Sequence of chain 1.C:
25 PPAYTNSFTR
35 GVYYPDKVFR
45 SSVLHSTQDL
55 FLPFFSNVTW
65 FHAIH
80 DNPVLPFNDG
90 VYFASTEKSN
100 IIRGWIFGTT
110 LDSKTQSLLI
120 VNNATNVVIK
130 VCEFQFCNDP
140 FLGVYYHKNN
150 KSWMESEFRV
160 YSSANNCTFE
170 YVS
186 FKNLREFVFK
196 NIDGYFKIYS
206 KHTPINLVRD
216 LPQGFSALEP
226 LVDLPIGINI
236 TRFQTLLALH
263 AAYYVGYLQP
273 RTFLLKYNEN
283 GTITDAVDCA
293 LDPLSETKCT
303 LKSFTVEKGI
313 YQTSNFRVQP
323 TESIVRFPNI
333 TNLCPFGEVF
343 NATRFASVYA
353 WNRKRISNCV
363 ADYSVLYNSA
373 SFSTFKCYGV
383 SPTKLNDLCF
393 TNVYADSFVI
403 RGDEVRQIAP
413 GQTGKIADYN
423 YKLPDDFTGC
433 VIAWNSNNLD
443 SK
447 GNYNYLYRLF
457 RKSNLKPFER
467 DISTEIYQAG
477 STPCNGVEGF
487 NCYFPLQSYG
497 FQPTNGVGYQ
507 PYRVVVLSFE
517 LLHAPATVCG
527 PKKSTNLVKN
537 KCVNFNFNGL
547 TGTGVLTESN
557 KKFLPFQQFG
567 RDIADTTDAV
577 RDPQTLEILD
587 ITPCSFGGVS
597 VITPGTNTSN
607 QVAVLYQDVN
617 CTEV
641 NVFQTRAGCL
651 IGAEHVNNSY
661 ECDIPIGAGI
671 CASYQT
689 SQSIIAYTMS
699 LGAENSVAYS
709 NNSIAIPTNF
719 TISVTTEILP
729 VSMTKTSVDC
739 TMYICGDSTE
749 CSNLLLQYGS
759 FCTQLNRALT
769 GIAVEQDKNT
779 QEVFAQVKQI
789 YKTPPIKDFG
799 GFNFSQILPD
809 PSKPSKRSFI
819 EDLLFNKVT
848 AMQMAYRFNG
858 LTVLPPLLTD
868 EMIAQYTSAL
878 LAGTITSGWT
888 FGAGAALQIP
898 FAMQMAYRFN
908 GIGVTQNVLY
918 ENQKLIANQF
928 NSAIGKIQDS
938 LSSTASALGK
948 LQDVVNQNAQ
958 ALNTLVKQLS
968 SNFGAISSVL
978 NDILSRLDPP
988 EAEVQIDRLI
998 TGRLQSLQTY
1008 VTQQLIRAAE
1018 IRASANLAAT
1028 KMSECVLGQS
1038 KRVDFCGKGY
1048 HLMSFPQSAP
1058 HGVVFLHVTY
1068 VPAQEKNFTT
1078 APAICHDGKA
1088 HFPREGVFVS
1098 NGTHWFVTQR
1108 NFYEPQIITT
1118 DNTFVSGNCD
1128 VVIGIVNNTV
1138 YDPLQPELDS

A protein and the small-molecule ligand that binds it are described below.
Small molecule (SMILES): CC(=O)N[C@@H]1[C@@H](O)[C@H](O)[C@@H](CO)O[C@H]1O

Binding-site contacts:
Ligand atom O7 contacts residue ASN61 of chain 1.C at 2.6 Å (h-bond).
Ligand atom C3 contacts residue ASN61 of chain 1.C at 3.8 Å.
Ligand atom C1 contacts residue TYR28 of chain 1.C at 4.5 Å (hydrophobic).
Ligand atom C1 contacts residue ASN61 of chain 1.C at 1.4 Å.
Ligand atom C8 contacts residue ASN61 of chain 1.C at 4.3 Å.
Ligand atom O6 contacts residue TYR28 of chain 1.C at 3.4 Å.
Ligand atom C7 contacts residue ASN61 of chain 1.C at 3.0 Å.
Ligand atom C5 contacts residue TYR28 of chain 1.C at 4.4 Å (hydrophobic).
Ligand atom O5 contacts residue ASN61 of chain 1.C at 2.4 Å (h-bond).
Ligand atom C2 contacts residue ASN61 of chain 1.C at 2.4 Å.
Ligand atom C5 contacts residue ASN61 of chain 1.C at 3.6 Å.
Ligand atom C4 contacts residue ASN61 of chain 1.C at 4.2 Å.
Ligand atom C6 contacts residue TYR28 of chain 1.C at 4.0 Å (hydrophobic).
Ligand atom O5 contacts residue TYR28 of chain 1.C at 3.5 Å.
Ligand atom N2 contacts residue ASN61 of chain 1.C at 2.9 Å (h-bond).